A small-molecule ligand and the protein it binds are described below.
Small molecule (SMILES): CC(=O)N[C@H]1CO[C@H](CO[C@@H]2O[C@@H](C)[C@@H](O)[C@@H](O)[C@@H]2O)[C@@H](O)[C@@H]1O

Binding-site contacts:
Ligand atom C1 contacts residue VAL208 of chain 1.B at 4.2 Å (hydrophobic).
Ligand atom O5 contacts residue ASN205 of chain 1.B at 2.2 Å (h-bond).
Ligand atom C6 contacts residue VAL208 of chain 1.B at 4.0 Å (hydrophobic).
Ligand atom O7 contacts residue ARG202 of chain 1.B at 2.9 Å (salt-bridge).
Ligand atom C6 contacts residue ASP396 of chain 1.B at 4.4 Å.
Ligand atom O2 contacts residue MAN2 of chain 1.F at 3.9 Å.
Ligand atom C5 contacts residue ASN205 of chain 1.B at 3.5 Å.
Ligand atom N2 contacts residue ASN205 of chain 1.B at 3.1 Å (h-bond).
Ligand atom C2 contacts residue MAN2 of chain 1.F at 3.6 Å.
Ligand atom C4 contacts residue ARG392 of chain 1.B at 4.0 Å.
Ligand atom C6 contacts residue SER207 of chain 1.B at 3.9 Å.
Ligand atom C1 contacts residue ASN205 of chain 1.B at 1.4 Å.
Ligand atom C6 contacts residue ARG392 of chain 1.B at 4.0 Å.
Ligand atom O5 contacts residue VAL208 of chain 1.B at 4.3 Å.
Ligand atom C6 contacts residue VAL208 of chain 1.B at 3.8 Å (hydrophobic).
Ligand atom C2 contacts residue ASN205 of chain 1.B at 2.6 Å.
Ligand atom O5 contacts residue VAL208 of chain 1.B at 3.4 Å.
Ligand atom C1 contacts residue MAN2 of chain 1.F at 4.3 Å.
Ligand atom C8 contacts residue ARG202 of chain 1.B at 3.8 Å.
Ligand atom C7 contacts residue ASN205 of chain 1.B at 3.6 Å.
Ligand atom O3 contacts residue ARG392 of chain 1.B at 4.3 Å.
Ligand atom O5 contacts residue MAN2 of chain 1.F at 4.2 Å.
Ligand atom C5 contacts residue VAL208 of chain 1.B at 4.1 Å (hydrophobic).
Ligand atom C4 contacts residue ASN205 of chain 1.B at 4.2 Å.
Ligand atom C3 contacts residue ASN205 of chain 1.B at 3.8 Å.
Ligand atom C6 contacts residue LYS393 of chain 1.B at 4.1 Å.
Ligand atom O7 contacts residue ASN205 of chain 1.B at 3.5 Å (h-bond).
Ligand atom O4 contacts residue ARG392 of chain 1.B at 4.0 Å.
Ligand atom C7 contacts residue ARG202 of chain 1.B at 3.7 Å.
Ligand atom C5 contacts residue SER207 of chain 1.B at 4.1 Å.
Ligand atom C5 contacts residue VAL208 of chain 1.B at 4.2 Å (hydrophobic).

Sequence of chain 1.B:
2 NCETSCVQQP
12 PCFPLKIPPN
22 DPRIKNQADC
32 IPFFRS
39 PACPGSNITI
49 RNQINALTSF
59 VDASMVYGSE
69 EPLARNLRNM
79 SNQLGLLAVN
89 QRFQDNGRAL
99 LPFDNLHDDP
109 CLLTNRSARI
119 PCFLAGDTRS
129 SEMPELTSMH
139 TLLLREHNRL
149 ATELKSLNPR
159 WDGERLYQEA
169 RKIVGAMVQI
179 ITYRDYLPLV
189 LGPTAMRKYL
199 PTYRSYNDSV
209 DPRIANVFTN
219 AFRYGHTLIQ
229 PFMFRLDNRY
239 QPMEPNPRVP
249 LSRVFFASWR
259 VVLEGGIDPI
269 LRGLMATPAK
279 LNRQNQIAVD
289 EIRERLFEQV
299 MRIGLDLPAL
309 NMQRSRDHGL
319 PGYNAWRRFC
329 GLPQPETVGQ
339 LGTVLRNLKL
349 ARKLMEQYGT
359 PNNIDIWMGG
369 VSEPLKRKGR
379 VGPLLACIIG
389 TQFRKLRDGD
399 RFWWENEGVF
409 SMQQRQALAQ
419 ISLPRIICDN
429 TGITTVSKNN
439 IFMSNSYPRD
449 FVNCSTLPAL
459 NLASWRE